The protein below binds the small molecule below.
Small molecule (SMILES): CC(=O)N[C@H]1[C@H](O[C@H]2[C@H](O)[C@@H](NC(C)=O)CO[C@@H]2CO)O[C@H](CO)[C@@H](O)[C@@H]1O

Binding-site contacts:
Ligand atom O6 contacts residue ASN1121 of chain 1.O at 3.8 Å.
Ligand atom N2 contacts residue ASN1121 of chain 1.O at 2.9 Å (h-bond).
Ligand atom O5 contacts residue ASN1121 of chain 1.O at 2.3 Å (h-bond).
Ligand atom C3 contacts residue ASN1121 of chain 1.O at 3.8 Å.
Ligand atom C8 contacts residue ILE1119 of chain 1.O at 4.0 Å (hydrophobic).
Ligand atom C1 contacts residue ASN1121 of chain 1.O at 1.4 Å.
Ligand atom C7 contacts residue ASN1121 of chain 1.O at 3.7 Å.
Ligand atom C6 contacts residue ASN1121 of chain 1.O at 4.3 Å.
Ligand atom C5 contacts residue ASN1121 of chain 1.O at 3.6 Å.
Ligand atom C2 contacts residue ASN1121 of chain 1.O at 2.5 Å.
Ligand atom O7 contacts residue ASN1121 of chain 1.O at 4.0 Å.
Ligand atom C4 contacts residue ASN1121 of chain 1.O at 4.2 Å.

Sequence of chain 1.O:
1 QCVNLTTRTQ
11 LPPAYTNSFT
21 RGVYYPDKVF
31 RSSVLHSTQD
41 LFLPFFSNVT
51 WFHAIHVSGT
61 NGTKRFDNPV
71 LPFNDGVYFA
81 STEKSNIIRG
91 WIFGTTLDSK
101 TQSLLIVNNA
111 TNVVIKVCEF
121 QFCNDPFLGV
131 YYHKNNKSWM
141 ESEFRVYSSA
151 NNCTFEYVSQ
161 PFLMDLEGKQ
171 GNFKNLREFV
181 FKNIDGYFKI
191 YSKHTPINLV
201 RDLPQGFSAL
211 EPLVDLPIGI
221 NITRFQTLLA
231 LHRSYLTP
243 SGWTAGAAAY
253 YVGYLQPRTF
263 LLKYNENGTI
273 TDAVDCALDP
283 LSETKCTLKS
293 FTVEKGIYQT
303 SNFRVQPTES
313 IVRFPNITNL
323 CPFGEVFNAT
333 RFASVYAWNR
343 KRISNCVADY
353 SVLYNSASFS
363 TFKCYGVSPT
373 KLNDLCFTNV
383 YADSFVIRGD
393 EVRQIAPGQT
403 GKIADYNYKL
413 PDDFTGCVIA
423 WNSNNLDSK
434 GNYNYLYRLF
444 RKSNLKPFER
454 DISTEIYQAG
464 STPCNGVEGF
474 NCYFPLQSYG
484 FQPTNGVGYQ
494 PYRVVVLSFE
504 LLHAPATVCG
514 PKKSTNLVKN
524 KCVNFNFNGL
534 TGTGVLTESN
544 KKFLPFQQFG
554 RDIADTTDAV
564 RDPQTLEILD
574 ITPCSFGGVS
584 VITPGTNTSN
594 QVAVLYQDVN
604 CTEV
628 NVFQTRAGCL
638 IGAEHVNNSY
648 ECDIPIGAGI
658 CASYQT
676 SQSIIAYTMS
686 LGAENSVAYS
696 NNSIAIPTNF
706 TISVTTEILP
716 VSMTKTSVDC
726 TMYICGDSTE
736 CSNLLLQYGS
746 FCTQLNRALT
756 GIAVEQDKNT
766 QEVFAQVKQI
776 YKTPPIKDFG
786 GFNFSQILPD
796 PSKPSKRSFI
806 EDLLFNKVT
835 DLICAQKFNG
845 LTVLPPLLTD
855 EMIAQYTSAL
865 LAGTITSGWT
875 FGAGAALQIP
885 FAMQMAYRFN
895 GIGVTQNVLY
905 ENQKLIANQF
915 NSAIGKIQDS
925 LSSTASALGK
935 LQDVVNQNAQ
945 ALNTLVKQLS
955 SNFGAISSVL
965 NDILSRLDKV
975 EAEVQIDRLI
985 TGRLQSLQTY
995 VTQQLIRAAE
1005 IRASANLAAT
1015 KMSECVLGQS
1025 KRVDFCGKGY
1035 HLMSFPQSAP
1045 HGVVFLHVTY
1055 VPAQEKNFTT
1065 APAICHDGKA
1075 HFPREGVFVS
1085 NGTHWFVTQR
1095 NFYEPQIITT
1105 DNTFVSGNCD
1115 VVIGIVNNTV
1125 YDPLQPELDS